Sequence of chain 1.G:
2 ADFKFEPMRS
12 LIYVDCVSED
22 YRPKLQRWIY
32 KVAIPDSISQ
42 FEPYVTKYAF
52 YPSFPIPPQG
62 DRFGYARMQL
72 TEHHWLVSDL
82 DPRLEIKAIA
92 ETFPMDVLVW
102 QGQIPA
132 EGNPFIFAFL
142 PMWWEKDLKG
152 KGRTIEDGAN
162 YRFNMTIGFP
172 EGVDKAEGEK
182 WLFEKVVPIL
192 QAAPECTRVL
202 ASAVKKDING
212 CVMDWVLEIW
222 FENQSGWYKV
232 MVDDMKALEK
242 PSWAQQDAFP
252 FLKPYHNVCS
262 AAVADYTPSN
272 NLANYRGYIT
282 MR

This small molecule binds to this protein.
Small molecule (SMILES): O=C1c2c(O)cc(O)cc2O[C@H](c2ccc(O)c(O)c2)[C@H]1O

Binding-site contacts:
Ligand atom C18 contacts residue PHE42 of chain 1.G at 3.7 Å (hydrophobic).
Ligand atom C1 contacts residue TRP29 of chain 1.G at 3.7 Å (hydrophobic).
Ligand atom O30 contacts residue PHE51 of chain 1.G at 3.7 Å.
Ligand atom C1 contacts residue GLN102 of chain 1.G at 3.7 Å.
Ligand atom C14 contacts residue HIS74 of chain 1.G at 3.6 Å.
Ligand atom O13 contacts residue TYR49 of chain 1.G at 2.5 Å (h-bond).
Ligand atom O29 contacts residue PHE136 of chain 1.G at 3.4 Å.
Ligand atom C17 contacts residue DQH1 of chain 1.SA at 3.4 Å.
Ligand atom C17 contacts residue TRP76 of chain 1.G at 3.7 Å (hydrophobic).
Ligand atom O13 contacts residue THR72 of chain 1.G at 3.7 Å.
Ligand atom O29 contacts residue GLN102 of chain 1.G at 2.5 Å (h-bond).
Ligand atom O24 contacts residue TRP76 of chain 1.G at 3.3 Å.
Ligand atom C17 contacts residue ASP80 of chain 1.G at 3.4 Å.
Ligand atom C19 contacts residue DQH1 of chain 1.SA at 3.4 Å.
Ligand atom C18 contacts residue DQH1 of chain 1.SA at 3.2 Å.
Ligand atom C19 contacts residue PHE42 of chain 1.G at 3.7 Å (hydrophobic).
Ligand atom C9 contacts residue TYR49 of chain 1.G at 3.4 Å (hydrophobic).
Ligand atom C10 contacts residue HIS74 of chain 1.G at 3.8 Å.
Ligand atom O23 contacts residue GLN41 of chain 1.G at 3.7 Å.
Ligand atom C15 contacts residue DQH1 of chain 1.SA at 3.8 Å.
Ligand atom O12 contacts residue DQH1 of chain 1.SA at 3.3 Å (h-bond).
Ligand atom O30 contacts residue THR72 of chain 1.G at 3.3 Å (h-bond).
Ligand atom O24 contacts residue ASP80 of chain 1.G at 2.2 Å (salt-bridge).
Ligand atom O23 contacts residue DQH1 of chain 1.SA at 2.8 Å (h-bond).
Ligand atom C19 contacts residue SER38 of chain 1.G at 3.7 Å.
Ligand atom C16 contacts residue PHE138 of chain 1.G at 3.8 Å (hydrophobic).
Ligand atom O27 contacts residue HIS74 of chain 1.G at 2.8 Å (h-bond).
Ligand atom C9 contacts residue THR72 of chain 1.G at 3.8 Å.
Ligand atom O24 contacts residue DQH1 of chain 1.SA at 3.4 Å (h-bond).
Ligand atom O27 contacts residue SER38 of chain 1.G at 2.8 Å (h-bond).
Ligand atom O30 contacts residue GLN70 of chain 1.G at 3.7 Å.
Ligand atom C11 contacts residue HIS74 of chain 1.G at 3.7 Å.
Ligand atom O23 contacts residue PHE42 of chain 1.G at 3.2 Å.
Ligand atom C16 contacts residue ASP80 of chain 1.G at 3.7 Å.
Ligand atom C10 contacts residue SER38 of chain 1.G at 3.1 Å.
Ligand atom O27 contacts residue TYR49 of chain 1.G at 2.9 Å (h-bond).
Ligand atom C10 contacts residue TYR49 of chain 1.G at 3.5 Å (hydrophobic).
Ligand atom C16 contacts residue DQH1 of chain 1.SA at 3.6 Å.
Ligand atom C6 contacts residue GLN102 of chain 1.G at 3.5 Å.
Ligand atom O13 contacts residue PHE51 of chain 1.G at 3.2 Å.